A small-molecule ligand and the protein it binds are described below.
Small molecule (SMILES): CC(=O)N[C@@H]1[C@@H](O)[C@H](O)[C@@H](CO)O[C@H]1O

Binding-site contacts:
Ligand atom N2 contacts residue ASN1121 of chain 1.C at 3.0 Å (h-bond).
Ligand atom C5 contacts residue ASN1121 of chain 1.C at 3.6 Å.
Ligand atom O6 contacts residue ASN1121 of chain 1.C at 4.2 Å.
Ligand atom O7 contacts residue ASN1121 of chain 1.C at 4.4 Å.
Ligand atom C2 contacts residue ASN1121 of chain 1.C at 2.5 Å.
Ligand atom C3 contacts residue ASN1121 of chain 1.C at 3.8 Å.
Ligand atom C1 contacts residue ASN1121 of chain 1.C at 1.4 Å.
Ligand atom C7 contacts residue ASN1121 of chain 1.C at 4.0 Å.
Ligand atom O5 contacts residue ASN1121 of chain 1.C at 2.3 Å (h-bond).
Ligand atom C4 contacts residue ASN1121 of chain 1.C at 4.2 Å.

Sequence of chain 1.C:
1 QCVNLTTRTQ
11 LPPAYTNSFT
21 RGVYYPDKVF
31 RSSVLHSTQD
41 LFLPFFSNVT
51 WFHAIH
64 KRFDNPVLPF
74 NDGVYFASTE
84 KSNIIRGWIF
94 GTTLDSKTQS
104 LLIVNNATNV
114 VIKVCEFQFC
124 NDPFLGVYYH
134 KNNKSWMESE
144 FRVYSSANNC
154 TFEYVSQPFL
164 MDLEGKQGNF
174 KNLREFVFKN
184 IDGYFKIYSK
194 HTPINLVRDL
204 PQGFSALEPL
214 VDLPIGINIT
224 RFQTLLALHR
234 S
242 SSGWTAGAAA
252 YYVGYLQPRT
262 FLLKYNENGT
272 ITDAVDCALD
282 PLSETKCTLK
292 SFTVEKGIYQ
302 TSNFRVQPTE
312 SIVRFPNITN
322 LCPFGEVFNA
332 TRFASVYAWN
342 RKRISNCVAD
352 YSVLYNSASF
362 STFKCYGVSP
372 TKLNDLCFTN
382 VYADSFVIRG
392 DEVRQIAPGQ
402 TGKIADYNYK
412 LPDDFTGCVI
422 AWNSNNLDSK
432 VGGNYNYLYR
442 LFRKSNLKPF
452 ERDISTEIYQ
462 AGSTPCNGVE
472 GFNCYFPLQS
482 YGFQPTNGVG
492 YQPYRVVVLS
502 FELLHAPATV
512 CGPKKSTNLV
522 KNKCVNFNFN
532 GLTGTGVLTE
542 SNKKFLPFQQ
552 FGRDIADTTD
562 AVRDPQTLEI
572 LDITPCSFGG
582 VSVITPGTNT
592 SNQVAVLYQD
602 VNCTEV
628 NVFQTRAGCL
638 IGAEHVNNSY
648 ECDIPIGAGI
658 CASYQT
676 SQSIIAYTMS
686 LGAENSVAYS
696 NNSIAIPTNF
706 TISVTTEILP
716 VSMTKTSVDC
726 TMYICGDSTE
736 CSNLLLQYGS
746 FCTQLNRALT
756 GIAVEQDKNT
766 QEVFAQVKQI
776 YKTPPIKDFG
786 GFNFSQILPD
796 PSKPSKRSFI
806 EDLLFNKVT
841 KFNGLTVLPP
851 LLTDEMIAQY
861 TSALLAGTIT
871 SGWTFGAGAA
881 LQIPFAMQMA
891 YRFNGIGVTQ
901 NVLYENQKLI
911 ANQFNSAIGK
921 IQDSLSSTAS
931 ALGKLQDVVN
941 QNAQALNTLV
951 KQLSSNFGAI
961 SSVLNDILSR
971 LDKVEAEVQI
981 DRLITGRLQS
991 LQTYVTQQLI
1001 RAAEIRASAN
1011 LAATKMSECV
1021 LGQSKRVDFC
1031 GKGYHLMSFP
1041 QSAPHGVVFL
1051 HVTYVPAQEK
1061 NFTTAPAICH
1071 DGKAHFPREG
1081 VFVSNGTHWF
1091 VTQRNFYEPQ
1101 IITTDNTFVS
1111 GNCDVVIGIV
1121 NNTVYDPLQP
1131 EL